Sequence of chain 1.D:
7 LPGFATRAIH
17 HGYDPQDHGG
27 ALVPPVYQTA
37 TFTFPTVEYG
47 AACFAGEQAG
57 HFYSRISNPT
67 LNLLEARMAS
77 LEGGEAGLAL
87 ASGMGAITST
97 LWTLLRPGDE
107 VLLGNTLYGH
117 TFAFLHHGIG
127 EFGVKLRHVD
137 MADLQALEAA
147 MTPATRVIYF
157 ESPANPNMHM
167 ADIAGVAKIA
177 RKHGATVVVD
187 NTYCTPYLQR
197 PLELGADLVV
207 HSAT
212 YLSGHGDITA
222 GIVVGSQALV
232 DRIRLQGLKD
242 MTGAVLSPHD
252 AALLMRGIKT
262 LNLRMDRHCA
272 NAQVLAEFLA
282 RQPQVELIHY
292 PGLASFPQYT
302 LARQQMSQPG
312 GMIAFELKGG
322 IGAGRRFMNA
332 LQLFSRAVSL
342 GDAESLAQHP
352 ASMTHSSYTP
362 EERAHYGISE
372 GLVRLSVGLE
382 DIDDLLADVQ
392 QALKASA

Sequence of chain 1.C:
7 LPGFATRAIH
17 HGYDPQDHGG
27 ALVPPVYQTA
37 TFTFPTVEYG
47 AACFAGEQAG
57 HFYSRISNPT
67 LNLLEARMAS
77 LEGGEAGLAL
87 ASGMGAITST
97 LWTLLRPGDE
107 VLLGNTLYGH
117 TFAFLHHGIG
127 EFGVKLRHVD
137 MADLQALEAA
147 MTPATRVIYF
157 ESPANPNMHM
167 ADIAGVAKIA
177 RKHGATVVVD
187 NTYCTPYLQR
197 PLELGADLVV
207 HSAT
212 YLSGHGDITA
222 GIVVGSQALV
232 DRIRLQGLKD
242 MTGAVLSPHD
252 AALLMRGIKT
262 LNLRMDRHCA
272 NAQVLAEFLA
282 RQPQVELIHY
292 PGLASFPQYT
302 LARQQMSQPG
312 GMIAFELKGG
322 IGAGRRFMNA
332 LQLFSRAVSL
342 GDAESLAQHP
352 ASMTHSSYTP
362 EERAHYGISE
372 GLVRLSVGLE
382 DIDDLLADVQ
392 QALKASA

Binding-site contacts:
Ligand atom N contacts residue LLP211 of chain 1.D at 4.3 Å.
Ligand atom CB contacts residue VAL339 of chain 1.D at 4.1 Å (hydrophobic).
Ligand atom O contacts residue ASN161 of chain 1.D at 4.4 Å.
Ligand atom OXT contacts residue LEU341 of chain 1.D at 3.5 Å.
Ligand atom C contacts residue GLN349 of chain 1.D at 3.8 Å.
Ligand atom C contacts residue TYR114 of chain 1.D at 3.6 Å (hydrophobic).
Ligand atom O contacts residue TYR114 of chain 1.D at 4.2 Å.
Ligand atom C contacts residue VAL339 of chain 1.D at 4.3 Å (hydrophobic).
Ligand atom OXT contacts residue SER340 of chain 1.D at 3.4 Å (h-bond).
Ligand atom N contacts residue VAL339 of chain 1.D at 4.2 Å.
Ligand atom CE contacts residue GLY115 of chain 1.D at 3.7 Å.
Ligand atom OXT contacts residue TYR114 of chain 1.D at 3.6 Å.
Ligand atom C contacts residue LEU341 of chain 1.D at 4.4 Å (hydrophobic).
Ligand atom O contacts residue ARG375 of chain 1.D at 2.7 Å (salt-bridge).
Ligand atom N contacts residue TYR114 of chain 1.D at 2.9 Å (h-bond).
Ligand atom SD contacts residue HIS116 of chain 1.D at 4.1 Å.
Ligand atom CB contacts residue GLN349 of chain 1.D at 4.5 Å.
Ligand atom CB contacts residue TYR114 of chain 1.D at 3.6 Å (hydrophobic).
Ligand atom CG contacts residue TYR114 of chain 1.D at 3.9 Å (hydrophobic).
Ligand atom N contacts residue TYR59 of chain 1.C at 4.4 Å.
Ligand atom CA contacts residue VAL339 of chain 1.D at 3.5 Å (hydrophobic).
Ligand atom CA contacts residue SER340 of chain 1.D at 3.7 Å.
Ligand atom CE contacts residue THR355 of chain 1.D at 4.4 Å.
Ligand atom OXT contacts residue ARG375 of chain 1.D at 3.6 Å.
Ligand atom CG contacts residue HIS116 of chain 1.D at 3.9 Å.
Ligand atom CA contacts residue TYR114 of chain 1.D at 3.6 Å (hydrophobic).
Ligand atom N contacts residue SER340 of chain 1.D at 4.2 Å.
Ligand atom SD contacts residue THR355 of chain 1.D at 3.7 Å.
Ligand atom C contacts residue SER340 of chain 1.D at 3.5 Å.
Ligand atom CA contacts residue GLN349 of chain 1.D at 4.3 Å.
Ligand atom O contacts residue GLN349 of chain 1.D at 3.0 Å (h-bond).
Ligand atom C contacts residue ARG375 of chain 1.D at 3.5 Å.
Ligand atom OXT contacts residue LLP211 of chain 1.D at 3.6 Å (h-bond).
Ligand atom O contacts residue SER340 of chain 1.D at 4.0 Å.

A small-molecule ligand and the protein it binds are described below.
Small molecule (SMILES): CSCC[C@H](N)C(=O)O